Sequence of chain 1.A:
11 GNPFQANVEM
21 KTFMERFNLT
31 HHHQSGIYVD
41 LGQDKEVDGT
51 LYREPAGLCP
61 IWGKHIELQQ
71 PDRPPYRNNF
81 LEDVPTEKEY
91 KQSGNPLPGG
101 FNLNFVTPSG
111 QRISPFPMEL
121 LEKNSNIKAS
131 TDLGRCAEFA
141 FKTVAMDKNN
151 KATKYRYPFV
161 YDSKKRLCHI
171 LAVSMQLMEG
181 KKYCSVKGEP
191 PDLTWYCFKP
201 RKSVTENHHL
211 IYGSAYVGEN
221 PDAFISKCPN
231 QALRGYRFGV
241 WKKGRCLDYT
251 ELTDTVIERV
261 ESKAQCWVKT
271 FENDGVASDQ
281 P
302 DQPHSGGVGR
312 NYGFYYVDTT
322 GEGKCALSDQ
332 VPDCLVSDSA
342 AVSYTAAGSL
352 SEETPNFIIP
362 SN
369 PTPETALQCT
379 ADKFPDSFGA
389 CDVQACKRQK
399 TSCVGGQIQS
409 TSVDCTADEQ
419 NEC

The protein below binds the small molecule below.
Small molecule (SMILES): CC(=O)N[C@@H]1[C@@H](O)[C@H](O)[C@@H](CO)O[C@H]1O

Binding-site contacts:
Ligand atom C5 contacts residue ASN28 of chain 1.A at 3.6 Å.
Ligand atom C1 contacts residue GLU25 of chain 1.A at 4.4 Å.
Ligand atom O7 contacts residue ASN28 of chain 1.A at 4.3 Å.
Ligand atom O7 contacts residue PRO333 of chain 1.A at 4.4 Å.
Ligand atom N2 contacts residue ASN28 of chain 1.A at 2.9 Å (h-bond).
Ligand atom C5 contacts residue THR30 of chain 1.A at 4.4 Å.
Ligand atom O5 contacts residue THR30 of chain 1.A at 3.9 Å.
Ligand atom O6 contacts residue HIS31 of chain 1.A at 2.4 Å (h-bond).
Ligand atom C8 contacts residue GLU25 of chain 1.A at 2.8 Å.
Ligand atom N2 contacts residue VAL332 of chain 1.A at 4.0 Å.
Ligand atom C7 contacts residue ASN28 of chain 1.A at 3.3 Å.
Ligand atom C6 contacts residue HIS31 of chain 1.A at 3.7 Å.
Ligand atom C3 contacts residue ASN28 of chain 1.A at 3.6 Å.
Ligand atom C2 contacts residue GLU25 of chain 1.A at 4.3 Å.
Ligand atom C5 contacts residue HIS31 of chain 1.A at 4.3 Å.
Ligand atom O7 contacts residue VAL332 of chain 1.A at 3.5 Å.
Ligand atom C8 contacts residue VAL332 of chain 1.A at 4.5 Å (hydrophobic).
Ligand atom C7 contacts residue VAL332 of chain 1.A at 3.8 Å (hydrophobic).
Ligand atom C8 contacts residue ASN28 of chain 1.A at 3.4 Å.
Ligand atom O5 contacts residue ASN28 of chain 1.A at 2.3 Å (h-bond).
Ligand atom C1 contacts residue HIS31 of chain 1.A at 4.1 Å.
Ligand atom C7 contacts residue GLU25 of chain 1.A at 4.0 Å.
Ligand atom O5 contacts residue HIS31 of chain 1.A at 3.4 Å.
Ligand atom O7 contacts residue ASP334 of chain 1.A at 4.5 Å.
Ligand atom C2 contacts residue ASN28 of chain 1.A at 2.3 Å.
Ligand atom C1 contacts residue ASN28 of chain 1.A at 1.4 Å.
Ligand atom C1 contacts residue THR30 of chain 1.A at 4.3 Å.
Ligand atom C4 contacts residue ASN28 of chain 1.A at 4.1 Å.
Ligand atom O6 contacts residue ASN28 of chain 1.A at 4.4 Å.